This small molecule binds to this protein.
Small molecule (SMILES): Nc1ncnc2c1ncn2[C@H]1C[C@H](O)[C@@H](COP(=O)(O)O)O1

Binding-site contacts:
Ligand atom C5' contacts residue ASP273 of chain 1.A at 3.8 Å.
Ligand atom P contacts residue ASP273 of chain 1.A at 2.8 Å.
Ligand atom P contacts residue TYR271 of chain 1.A at 4.5 Å.
Ligand atom OP2 contacts residue ASN491 of chain 1.A at 1.7 Å (h-bond).
Ligand atom O5' contacts residue ASN491 of chain 1.A at 3.5 Å (h-bond).
Ligand atom OP1 contacts residue TYR271 of chain 1.A at 3.1 Å (h-bond).
Ligand atom O5' contacts residue ASP273 of chain 1.A at 4.1 Å.
Ligand atom OP1 contacts residue ASP273 of chain 1.A at 3.3 Å.
Ligand atom OP2 contacts residue ASP273 of chain 1.A at 2.4 Å.
Ligand atom OP1 contacts residue ASN491 of chain 1.A at 3.6 Å.
Ligand atom P contacts residue PHE272 of chain 1.A at 4.3 Å.
Ligand atom P contacts residue ASN491 of chain 1.A at 3.0 Å.
Ligand atom OP1 contacts residue PHE272 of chain 1.A at 3.4 Å.
Ligand atom C5' contacts residue ASN491 of chain 1.A at 4.0 Å.

Sequence of chain 1.A:
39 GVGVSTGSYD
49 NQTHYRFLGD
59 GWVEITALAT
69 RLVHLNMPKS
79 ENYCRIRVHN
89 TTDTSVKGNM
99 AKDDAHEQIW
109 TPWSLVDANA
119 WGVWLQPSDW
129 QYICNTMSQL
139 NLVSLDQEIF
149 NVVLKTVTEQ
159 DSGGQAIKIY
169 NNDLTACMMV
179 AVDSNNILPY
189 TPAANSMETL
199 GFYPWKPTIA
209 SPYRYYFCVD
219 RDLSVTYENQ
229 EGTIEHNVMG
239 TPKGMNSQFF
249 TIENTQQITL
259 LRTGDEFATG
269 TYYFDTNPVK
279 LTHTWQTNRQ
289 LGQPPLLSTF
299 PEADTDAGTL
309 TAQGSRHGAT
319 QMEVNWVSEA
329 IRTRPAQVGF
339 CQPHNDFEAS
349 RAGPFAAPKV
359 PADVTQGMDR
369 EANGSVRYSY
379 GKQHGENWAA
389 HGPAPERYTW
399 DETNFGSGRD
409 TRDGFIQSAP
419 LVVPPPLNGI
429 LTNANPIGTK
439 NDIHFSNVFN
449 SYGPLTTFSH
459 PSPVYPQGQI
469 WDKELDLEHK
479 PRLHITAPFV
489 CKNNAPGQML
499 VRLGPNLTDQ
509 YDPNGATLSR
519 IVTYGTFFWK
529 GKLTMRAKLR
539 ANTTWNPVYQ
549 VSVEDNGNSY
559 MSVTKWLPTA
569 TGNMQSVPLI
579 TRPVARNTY